Binding-site contacts:
Ligand atom C2 contacts residue ILE72 of chain 1.C at 3.5 Å (hydrophobic).
Ligand atom C8 contacts residue GOL1 of chain 1.F at 3.4 Å.
Ligand atom O3' contacts residue ALA49 of chain 1.C at 3.8 Å.
Ligand atom C5 contacts residue ILE72 of chain 1.C at 3.7 Å (hydrophobic).
Ligand atom C5' contacts residue VAL21 of chain 1.C at 3.6 Å (hydrophobic).
Ligand atom N6 contacts residue ASP89 of chain 1.C at 2.9 Å (salt-bridge).
Ligand atom N1 contacts residue PHE146 of chain 1.C at 3.9 Å.
Ligand atom N1 contacts residue ALA88 of chain 1.C at 3.7 Å.
Ligand atom C4 contacts residue ILE72 of chain 1.C at 3.5 Å (hydrophobic).
Ligand atom C8 contacts residue PRO107 of chain 1.C at 3.8 Å (hydrophobic).
Ligand atom C2' contacts residue GLU71 of chain 1.C at 3.5 Å.
Ligand atom CB contacts residue VAL21 of chain 1.C at 3.7 Å (hydrophobic).
Ligand atom N1 contacts residue ILE72 of chain 1.C at 3.8 Å.
Ligand atom N1 contacts residue PHE90 of chain 1.C at 3.0 Å (h-bond).
Ligand atom C2 contacts residue ALA88 of chain 1.C at 3.6 Å (hydrophobic).
Ligand atom CG contacts residue VAL21 of chain 1.C at 3.5 Å (hydrophobic).
Ligand atom C3' contacts residue GLU71 of chain 1.C at 3.7 Å.
Ligand atom SD contacts residue PRO107 of chain 1.C at 3.6 Å.
Ligand atom N6 contacts residue GOL1 of chain 1.F at 2.8 Å (h-bond).
Ligand atom O2' contacts residue GLU71 of chain 1.C at 2.6 Å (salt-bridge).
Ligand atom SD contacts residue ASN105 of chain 1.C at 3.5 Å (h-bond).
Ligand atom CG contacts residue GOL1 of chain 1.E at 3.6 Å.
Ligand atom N3 contacts residue ILE72 of chain 1.C at 3.3 Å (h-bond).
Ligand atom CG contacts residue ASN105 of chain 1.C at 3.3 Å.
Ligand atom N contacts residue ASN105 of chain 1.C at 2.8 Å (h-bond).
Ligand atom C2 contacts residue PHE90 of chain 1.C at 3.7 Å (hydrophobic).
Ligand atom C1' contacts residue GLU71 of chain 1.C at 3.5 Å.
Ligand atom CB contacts residue ASN105 of chain 1.C at 3.5 Å.
Ligand atom N6 contacts residue PHE146 of chain 1.C at 3.8 Å.
Ligand atom O2' contacts residue ILE72 of chain 1.C at 3.7 Å.
Ligand atom N9 contacts residue ILE72 of chain 1.C at 3.7 Å.
Ligand atom N contacts residue ALA47 of chain 1.C at 2.8 Å (h-bond).
Ligand atom O2' contacts residue ASP73 of chain 1.C at 3.7 Å.
Ligand atom O4' contacts residue ALA47 of chain 1.C at 3.2 Å.
Ligand atom N3 contacts residue ALA47 of chain 1.C at 3.5 Å.
Ligand atom N7 contacts residue PRO107 of chain 1.C at 3.8 Å.
Ligand atom O3' contacts residue GLU71 of chain 1.C at 2.8 Å (salt-bridge).
Ligand atom N1 contacts residue ASP89 of chain 1.C at 3.8 Å.
Ligand atom C6 contacts residue PHE146 of chain 1.C at 3.6 Å (hydrophobic).
Ligand atom N7 contacts residue GOL1 of chain 1.F at 2.9 Å (h-bond).

The small molecule below binds the protein below.
Small molecule (SMILES): NCCSC[C@H]1O[C@@H](n2cnc3c(N)ncnc32)[C@H](O)[C@@H]1O

Sequence of chain 1.C:
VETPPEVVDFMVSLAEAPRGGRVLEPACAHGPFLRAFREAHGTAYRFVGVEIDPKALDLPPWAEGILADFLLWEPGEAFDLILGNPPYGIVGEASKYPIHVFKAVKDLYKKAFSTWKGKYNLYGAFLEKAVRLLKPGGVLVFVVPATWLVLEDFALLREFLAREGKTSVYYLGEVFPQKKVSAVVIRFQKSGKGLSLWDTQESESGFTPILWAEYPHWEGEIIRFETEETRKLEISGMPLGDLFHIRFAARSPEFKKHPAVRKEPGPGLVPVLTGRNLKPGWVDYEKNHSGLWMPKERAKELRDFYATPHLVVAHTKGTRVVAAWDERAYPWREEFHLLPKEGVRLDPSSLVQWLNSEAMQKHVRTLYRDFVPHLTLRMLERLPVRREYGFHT